Sequence of chain 1.A:
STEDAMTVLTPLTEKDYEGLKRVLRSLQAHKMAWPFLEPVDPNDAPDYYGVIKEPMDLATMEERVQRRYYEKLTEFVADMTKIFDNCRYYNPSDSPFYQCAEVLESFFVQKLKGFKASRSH

This small molecule binds to this protein.
Small molecule (SMILES): Cn1cnc(Nc2ccc(CCN)cc2)c(Cl)c1=O

Binding-site contacts:
Ligand atom CL17 contacts residue PRO37 of chain 1.A at 3.4 Å.
Ligand atom C18 contacts residue VAL42 of chain 1.A at 4.1 Å (hydrophobic).
Ligand atom O19 contacts residue CYS89 of chain 1.A at 4.2 Å.
Ligand atom CL17 contacts residue PHE38 of chain 1.A at 3.6 Å.
Ligand atom C14 contacts residue TRP36 of chain 1.A at 4.2 Å (hydrophobic).
Ligand atom CL17 contacts residue CYS89 of chain 1.A at 4.2 Å.
Ligand atom O19 contacts residue PHE99 of chain 1.A at 4.2 Å.
Ligand atom N04 contacts residue PHE99 of chain 1.A at 3.6 Å.
Ligand atom C05 contacts residue PRO37 of chain 1.A at 4.0 Å (hydrophobic).
Ligand atom C01 contacts residue TYR92 of chain 1.A at 3.7 Å (hydrophobic).
Ligand atom C01 contacts residue PHE99 of chain 1.A at 4.0 Å (hydrophobic).
Ligand atom C05 contacts residue PHE99 of chain 1.A at 3.8 Å (hydrophobic).
Ligand atom C05 contacts residue VAL42 of chain 1.A at 3.8 Å (hydrophobic).
Ligand atom C15 contacts residue PRO37 of chain 1.A at 4.1 Å (hydrophobic).
Ligand atom C15 contacts residue PHE99 of chain 1.A at 4.0 Å (hydrophobic).
Ligand atom O19 contacts residue ASN93 of chain 1.A at 2.9 Å (h-bond).
Ligand atom N04 contacts residue VAL42 of chain 1.A at 4.2 Å.
Ligand atom N02 contacts residue ASN93 of chain 1.A at 4.2 Å.
Ligand atom N13 contacts residue ASP43 of chain 1.A at 4.0 Å.
Ligand atom C03 contacts residue VAL42 of chain 1.A at 4.1 Å (hydrophobic).
Ligand atom N06 contacts residue VAL42 of chain 1.A at 4.1 Å.
Ligand atom N06 contacts residue PHE99 of chain 1.A at 4.2 Å.
Ligand atom C18 contacts residue ASN93 of chain 1.A at 3.9 Å.
Ligand atom O19 contacts residue TYR50 of chain 1.A at 4.1 Å.
Ligand atom C01 contacts residue ASN93 of chain 1.A at 3.3 Å.
Ligand atom C01 contacts residue ALA47 of chain 1.A at 4.0 Å (hydrophobic).
Ligand atom C08 contacts residue VAL42 of chain 1.A at 4.0 Å (hydrophobic).
Ligand atom N02 contacts residue PHE99 of chain 1.A at 3.9 Å.
Ligand atom C07 contacts residue PRO37 of chain 1.A at 3.2 Å (hydrophobic).
Ligand atom C16 contacts residue PHE99 of chain 1.A at 3.9 Å (hydrophobic).
Ligand atom C16 contacts residue VAL42 of chain 1.A at 3.6 Å (hydrophobic).
Ligand atom C08 contacts residue PRO37 of chain 1.A at 3.3 Å (hydrophobic).
Ligand atom C18 contacts residue PHE99 of chain 1.A at 3.9 Å (hydrophobic).
Ligand atom C15 contacts residue TRP36 of chain 1.A at 3.9 Å (hydrophobic).
Ligand atom CL17 contacts residue VAL42 of chain 1.A at 4.0 Å.
Ligand atom C09 contacts residue PRO41 of chain 1.A at 3.9 Å (hydrophobic).
Ligand atom C03 contacts residue PHE99 of chain 1.A at 3.6 Å (hydrophobic).
Ligand atom N06 contacts residue PRO37 of chain 1.A at 2.7 Å (h-bond).
Ligand atom C08 contacts residue GLU40 of chain 1.A at 3.9 Å.
Ligand atom C08 contacts residue PRO41 of chain 1.A at 3.9 Å (hydrophobic).